Sequence of chain 1.A:
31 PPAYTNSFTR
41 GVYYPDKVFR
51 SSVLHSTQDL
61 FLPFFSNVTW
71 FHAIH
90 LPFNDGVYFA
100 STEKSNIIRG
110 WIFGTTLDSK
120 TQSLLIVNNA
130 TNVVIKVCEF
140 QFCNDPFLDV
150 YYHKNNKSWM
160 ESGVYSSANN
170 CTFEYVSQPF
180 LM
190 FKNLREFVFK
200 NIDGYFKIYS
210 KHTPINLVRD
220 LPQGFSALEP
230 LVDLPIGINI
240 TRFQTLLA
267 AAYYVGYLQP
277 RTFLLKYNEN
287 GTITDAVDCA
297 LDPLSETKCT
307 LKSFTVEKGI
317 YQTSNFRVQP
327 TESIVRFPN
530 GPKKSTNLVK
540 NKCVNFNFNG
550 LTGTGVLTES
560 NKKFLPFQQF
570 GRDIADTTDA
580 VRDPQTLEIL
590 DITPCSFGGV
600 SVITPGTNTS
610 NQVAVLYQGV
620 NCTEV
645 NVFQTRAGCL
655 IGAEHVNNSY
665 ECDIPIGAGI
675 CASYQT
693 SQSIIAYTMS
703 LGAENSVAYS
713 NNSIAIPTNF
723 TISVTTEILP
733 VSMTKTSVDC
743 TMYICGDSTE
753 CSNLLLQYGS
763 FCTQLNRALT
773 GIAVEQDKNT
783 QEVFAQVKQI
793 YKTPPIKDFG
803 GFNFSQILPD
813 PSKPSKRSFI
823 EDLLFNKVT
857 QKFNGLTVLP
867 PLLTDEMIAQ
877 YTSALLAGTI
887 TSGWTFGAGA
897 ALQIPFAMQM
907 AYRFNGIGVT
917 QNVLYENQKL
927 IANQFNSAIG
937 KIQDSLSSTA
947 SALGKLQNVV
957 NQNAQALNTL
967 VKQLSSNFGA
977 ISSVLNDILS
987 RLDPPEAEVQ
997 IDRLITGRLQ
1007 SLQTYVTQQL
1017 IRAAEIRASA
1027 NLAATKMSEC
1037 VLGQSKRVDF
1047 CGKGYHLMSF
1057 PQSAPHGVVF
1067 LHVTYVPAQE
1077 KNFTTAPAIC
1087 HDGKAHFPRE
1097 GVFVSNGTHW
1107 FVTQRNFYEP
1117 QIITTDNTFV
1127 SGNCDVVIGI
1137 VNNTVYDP

A protein and the small-molecule ligand that binds it are described below.
Small molecule (SMILES): CC(=O)N[C@@H]1[C@@H](O)[C@H](O)[C@@H](CO)O[C@H]1O

Binding-site contacts:
Ligand atom C8 contacts residue ASN620 of chain 1.A at 3.6 Å.
Ligand atom C5 contacts residue ASN620 of chain 1.A at 3.5 Å.
Ligand atom N2 contacts residue ASN620 of chain 1.A at 2.4 Å (h-bond).
Ligand atom C2 contacts residue ASN620 of chain 1.A at 2.7 Å.
Ligand atom C8 contacts residue GLN648 of chain 1.A at 4.5 Å.
Ligand atom C4 contacts residue ASN620 of chain 1.A at 4.3 Å.
Ligand atom C7 contacts residue ASN620 of chain 1.A at 3.5 Å.
Ligand atom C3 contacts residue ASN620 of chain 1.A at 3.9 Å.
Ligand atom C1 contacts residue ASN620 of chain 1.A at 1.4 Å.
Ligand atom O5 contacts residue ASN620 of chain 1.A at 2.4 Å (h-bond).